Binding-site contacts:
Ligand atom N1 contacts residue HIS128 of chain 1.D at 3.9 Å.
Ligand atom C1 contacts residue ZN1 of chain 1.U at 3.9 Å.
Ligand atom N3 contacts residue HIS109 of chain 1.D at 3.4 Å.
Ligand atom N1 contacts residue ZN1 of chain 1.U at 2.1 Å.
Ligand atom N1 contacts residue GLU115 of chain 1.D at 3.9 Å.
Ligand atom C2 contacts residue THR195 of chain 1.D at 4.3 Å.
Ligand atom S2 contacts residue THR195 of chain 1.D at 3.0 Å (h-bond).
Ligand atom S1 contacts residue THR194 of chain 1.D at 3.5 Å (h-bond).
Ligand atom N2 contacts residue LEU193 of chain 1.D at 4.2 Å.
Ligand atom O1 contacts residue HIS128 of chain 1.D at 3.3 Å (h-bond).
Ligand atom O3 contacts residue GLN107 of chain 1.D at 3.5 Å (h-bond).
Ligand atom O2 contacts residue ZN1 of chain 1.U at 3.8 Å.
Ligand atom N2 contacts residue GLN107 of chain 1.D at 3.6 Å (h-bond).
Ligand atom O2 contacts residue SER192 of chain 1.D at 4.4 Å.
Ligand atom O2 contacts residue THR194 of chain 1.D at 2.9 Å (h-bond).
Ligand atom C1 contacts residue HIS109 of chain 1.D at 3.7 Å.
Ligand atom O3 contacts residue VAL130 of chain 1.D at 4.0 Å.
Ligand atom N1 contacts residue THR195 of chain 1.D at 3.9 Å.
Ligand atom N4 contacts residue LEU193 of chain 1.D at 3.9 Å.
Ligand atom S1 contacts residue HIS109 of chain 1.D at 3.6 Å.
Ligand atom N1 contacts residue HIS111 of chain 1.D at 3.2 Å (h-bond).
Ligand atom N3 contacts residue VAL130 of chain 1.D at 3.4 Å.
Ligand atom S2 contacts residue LEU193 of chain 1.D at 3.9 Å.
Ligand atom S1 contacts residue HIS128 of chain 1.D at 4.0 Å.
Ligand atom C1 contacts residue LEU193 of chain 1.D at 4.1 Å (hydrophobic).
Ligand atom N1 contacts residue THR194 of chain 1.D at 2.6 Å (h-bond).
Ligand atom O2 contacts residue TRP204 of chain 1.D at 4.0 Å.
Ligand atom C2 contacts residue LEU193 of chain 1.D at 4.0 Å (hydrophobic).
Ligand atom O1 contacts residue HIS109 of chain 1.D at 3.4 Å.
Ligand atom N3 contacts residue GLN107 of chain 1.D at 4.0 Å.
Ligand atom N2 contacts residue HIS109 of chain 1.D at 4.2 Å.
Ligand atom S1 contacts residue ZN1 of chain 1.U at 2.6 Å.
Ligand atom N3 contacts residue LEU193 of chain 1.D at 4.3 Å.
Ligand atom N1 contacts residue HIS109 of chain 1.D at 3.3 Å (h-bond).
Ligand atom O1 contacts residue VAL130 of chain 1.D at 4.1 Å.
Ligand atom O1 contacts residue ZN1 of chain 1.U at 2.6 Å.
Ligand atom O2 contacts residue LEU193 of chain 1.D at 3.5 Å.
Ligand atom O1 contacts residue TRP204 of chain 1.D at 4.2 Å.
Ligand atom N2 contacts residue VAL130 of chain 1.D at 4.0 Å.
Ligand atom O1 contacts residue VAL140 of chain 1.D at 4.2 Å.

Sequence of chain 1.D:
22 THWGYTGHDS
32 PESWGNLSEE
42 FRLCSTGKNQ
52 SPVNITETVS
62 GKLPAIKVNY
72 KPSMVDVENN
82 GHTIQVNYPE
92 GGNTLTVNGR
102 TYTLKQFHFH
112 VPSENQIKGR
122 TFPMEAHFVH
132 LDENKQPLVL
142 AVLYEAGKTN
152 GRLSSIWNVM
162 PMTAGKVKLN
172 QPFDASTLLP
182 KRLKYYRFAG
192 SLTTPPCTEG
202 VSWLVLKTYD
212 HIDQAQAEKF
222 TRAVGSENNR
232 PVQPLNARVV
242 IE

This protein binds this small molecule.
Small molecule (SMILES): CC(=O)Nc1nnc(S(N)(=O)=O)s1